Binding-site contacts:
Ligand atom CE2 contacts residue MSE129 of chain 1.N at 3.9 Å.
Ligand atom CZ2 contacts residue PHE5 of chain 1.N at 3.6 Å (hydrophobic).
Ligand atom CZ2 contacts residue MSE129 of chain 1.N at 3.9 Å.
Ligand atom NE1 contacts residue MSE129 of chain 1.N at 4.0 Å.
Ligand atom CZ3 contacts residue MSE129 of chain 1.N at 3.7 Å.
Ligand atom CE3 contacts residue GLY7 of chain 1.N at 3.7 Å.
Ligand atom CH2 contacts residue VAL141 of chain 1.N at 3.7 Å (hydrophobic).
Ligand atom CZ2 contacts residue ASP132 of chain 1.N at 4.1 Å.
Ligand atom NE1 contacts residue HIS43 of chain 1.N at 3.4 Å.
Ligand atom NE1 contacts residue ASP132 of chain 1.N at 2.8 Å (salt-bridge).
Ligand atom CD2 contacts residue GLY7 of chain 1.N at 3.8 Å.
Ligand atom C contacts residue GLN147 of chain 1.N at 3.7 Å.
Ligand atom CH2 contacts residue ILE133 of chain 1.N at 3.7 Å (hydrophobic).
Ligand atom CE3 contacts residue MSE129 of chain 1.N at 3.6 Å.
Ligand atom CZ3 contacts residue VAL143 of chain 1.N at 3.6 Å (hydrophobic).
Ligand atom CZ2 contacts residue ILE133 of chain 1.N at 3.7 Å (hydrophobic).
Ligand atom CG contacts residue MSE129 of chain 1.N at 4.2 Å.
Ligand atom CB contacts residue GLY7 of chain 1.N at 3.8 Å.
Ligand atom O contacts residue GLN147 of chain 1.N at 4.2 Å.
Ligand atom N contacts residue GLN147 of chain 1.N at 3.8 Å.
Ligand atom CA contacts residue GLN147 of chain 1.N at 3.9 Å.
Ligand atom CE2 contacts residue GLY7 of chain 1.N at 4.0 Å.
Ligand atom CZ3 contacts residue VAL141 of chain 1.N at 3.7 Å (hydrophobic).
Ligand atom OXT contacts residue GLN147 of chain 1.N at 3.6 Å (h-bond).
Ligand atom CH2 contacts residue MSE129 of chain 1.N at 3.9 Å.
Ligand atom NE1 contacts residue VAL40 of chain 1.N at 3.9 Å.
Ligand atom CG contacts residue GLY7 of chain 1.N at 3.9 Å.
Ligand atom CD1 contacts residue VAL40 of chain 1.N at 3.7 Å (hydrophobic).
Ligand atom CE2 contacts residue ASP132 of chain 1.N at 3.8 Å.
Ligand atom CH2 contacts residue PHE5 of chain 1.N at 3.8 Å (hydrophobic).
Ligand atom CD1 contacts residue HIS43 of chain 1.N at 3.3 Å.
Ligand atom N contacts residue MSE129 of chain 1.N at 3.3 Å (h-bond).
Ligand atom O contacts residue GLN9 of chain 1.N at 3.8 Å.
Ligand atom CH2 contacts residue GLY7 of chain 1.N at 4.0 Å.
Ligand atom CA contacts residue MSE129 of chain 1.N at 4.2 Å.
Ligand atom O contacts residue AMP1 of chain 1.HB at 3.9 Å.
Ligand atom CD1 contacts residue ASP132 of chain 1.N at 3.7 Å.
Ligand atom CZ3 contacts residue GLY7 of chain 1.N at 3.9 Å.
Ligand atom CD2 contacts residue MSE129 of chain 1.N at 3.7 Å.
Ligand atom CE3 contacts residue VAL143 of chain 1.N at 4.0 Å (hydrophobic).

Sequence of chain 1.N:
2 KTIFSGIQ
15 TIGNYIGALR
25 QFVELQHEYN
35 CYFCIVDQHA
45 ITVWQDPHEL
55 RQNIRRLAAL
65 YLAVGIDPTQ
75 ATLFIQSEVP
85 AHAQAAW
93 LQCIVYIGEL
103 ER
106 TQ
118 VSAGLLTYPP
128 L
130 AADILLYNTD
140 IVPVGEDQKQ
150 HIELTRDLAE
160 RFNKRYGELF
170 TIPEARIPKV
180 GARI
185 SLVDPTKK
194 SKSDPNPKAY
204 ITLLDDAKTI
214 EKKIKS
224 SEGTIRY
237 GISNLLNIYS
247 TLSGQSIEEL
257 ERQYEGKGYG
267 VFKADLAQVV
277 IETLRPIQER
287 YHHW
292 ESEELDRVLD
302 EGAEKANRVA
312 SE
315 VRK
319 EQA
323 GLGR

This protein binds this small molecule.
Small molecule (SMILES): N[C@@H](Cc1c[nH]c2ccccc12)C(=O)O